The protein below binds the small molecule below.
Small molecule (SMILES): CCCc1ccc(C(=O)O)cc1

Sequence of chain 1.A:
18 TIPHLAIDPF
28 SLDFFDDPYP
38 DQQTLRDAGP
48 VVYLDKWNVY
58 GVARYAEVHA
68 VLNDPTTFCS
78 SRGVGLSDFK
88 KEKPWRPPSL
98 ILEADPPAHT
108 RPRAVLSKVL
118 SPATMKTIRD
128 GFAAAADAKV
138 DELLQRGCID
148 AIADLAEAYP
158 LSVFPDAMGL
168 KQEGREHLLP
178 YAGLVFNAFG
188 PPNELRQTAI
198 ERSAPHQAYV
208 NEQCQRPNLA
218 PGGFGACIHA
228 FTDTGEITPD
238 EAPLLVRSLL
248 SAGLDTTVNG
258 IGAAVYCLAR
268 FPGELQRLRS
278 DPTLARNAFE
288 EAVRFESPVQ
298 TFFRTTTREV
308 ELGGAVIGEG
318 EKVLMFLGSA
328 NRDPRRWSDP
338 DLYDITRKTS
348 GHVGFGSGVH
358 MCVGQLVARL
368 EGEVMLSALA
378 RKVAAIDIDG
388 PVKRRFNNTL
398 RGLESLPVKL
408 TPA

Binding-site contacts:
Ligand atom C1 contacts residue SER245 of chain 1.A at 3.4 Å.
Ligand atom C7 contacts residue LEU99 of chain 1.A at 3.6 Å (hydrophobic).
Ligand atom C1 contacts residue SER96 of chain 1.A at 3.5 Å.
Ligand atom O1 contacts residue LEU99 of chain 1.A at 3.8 Å.
Ligand atom O2 contacts residue SER248 of chain 1.A at 3.5 Å.
Ligand atom C10 contacts residue PHE183 of chain 1.A at 3.7 Å (hydrophobic).
Ligand atom C9 contacts residue PHE183 of chain 1.A at 3.6 Å (hydrophobic).
Ligand atom C5 contacts residue ALA249 of chain 1.A at 3.6 Å (hydrophobic).
Ligand atom C6 contacts residue HEM1 of chain 1.B at 3.4 Å.
Ligand atom O2 contacts residue SER245 of chain 1.A at 3.5 Å.
Ligand atom C3 contacts residue ARG93 of chain 1.A at 3.9 Å.
Ligand atom C9 contacts residue ALA249 of chain 1.A at 3.7 Å (hydrophobic).
Ligand atom C9 contacts residue HEM1 of chain 1.B at 3.6 Å.
Ligand atom C8 contacts residue PHE183 of chain 1.A at 3.7 Å (hydrophobic).
Ligand atom C7 contacts residue HEM1 of chain 1.B at 3.7 Å.
Ligand atom C6 contacts residue ALA249 of chain 1.A at 3.6 Å (hydrophobic).
Ligand atom C1 contacts residue ARG93 of chain 1.A at 3.8 Å.
Ligand atom C9 contacts residue THR253 of chain 1.A at 3.9 Å.
Ligand atom O1 contacts residue SER96 of chain 1.A at 2.6 Å (h-bond).
Ligand atom C4 contacts residue PHE183 of chain 1.A at 4.2 Å (hydrophobic).
Ligand atom C3 contacts residue ALA249 of chain 1.A at 4.1 Å (hydrophobic).
Ligand atom O1 contacts residue SER245 of chain 1.A at 2.6 Å (h-bond).
Ligand atom C5 contacts residue LEU99 of chain 1.A at 3.9 Å (hydrophobic).
Ligand atom C4 contacts residue PHE186 of chain 1.A at 3.9 Å (hydrophobic).
Ligand atom C10 contacts residue THR253 of chain 1.A at 3.5 Å.
Ligand atom C8 contacts residue ALA249 of chain 1.A at 4.2 Å (hydrophobic).
Ligand atom O2 contacts residue ARG93 of chain 1.A at 2.9 Å (salt-bridge).
Ligand atom C4 contacts residue ALA249 of chain 1.A at 3.9 Å (hydrophobic).
Ligand atom O2 contacts residue SER96 of chain 1.A at 4.0 Å.
Ligand atom C6 contacts residue LEU99 of chain 1.A at 3.8 Å (hydrophobic).
Ligand atom C7 contacts residue ALA249 of chain 1.A at 3.9 Å (hydrophobic).
Ligand atom C2 contacts residue LEU99 of chain 1.A at 3.8 Å (hydrophobic).
Ligand atom C10 contacts residue VAL296 of chain 1.A at 3.6 Å (hydrophobic).
Ligand atom C3 contacts residue SER248 of chain 1.A at 3.8 Å.
Ligand atom C8 contacts residue PHE299 of chain 1.A at 3.7 Å (hydrophobic).
Ligand atom C3 contacts residue LEU99 of chain 1.A at 3.8 Å (hydrophobic).
Ligand atom C10 contacts residue HEM1 of chain 1.B at 3.3 Å.
Ligand atom C2 contacts residue ALA249 of chain 1.A at 4.1 Å (hydrophobic).
Ligand atom O1 contacts residue ILE98 of chain 1.A at 3.7 Å.
Ligand atom C4 contacts residue LEU99 of chain 1.A at 3.9 Å (hydrophobic).